Binding-site contacts:
Ligand atom C7 contacts residue ASN23 of chain 1.C at 3.8 Å.
Ligand atom C6 contacts residue THR43 of chain 1.C at 4.4 Å.
Ligand atom N2 contacts residue ASN44 of chain 1.C at 2.9 Å (h-bond).
Ligand atom C5 contacts residue HIS68 of chain 1.C at 3.8 Å.
Ligand atom O7 contacts residue ASN23 of chain 1.C at 3.1 Å (h-bond).
Ligand atom O5 contacts residue HIS68 of chain 1.C at 3.2 Å (h-bond).
Ligand atom O6 contacts residue THR43 of chain 1.C at 4.4 Å.
Ligand atom C1 contacts residue ASN44 of chain 1.C at 1.4 Å.
Ligand atom O6 contacts residue HIS68 of chain 1.C at 3.0 Å (h-bond).
Ligand atom C2 contacts residue HIS68 of chain 1.C at 4.2 Å.
Ligand atom C1 contacts residue HIS68 of chain 1.C at 4.1 Å.
Ligand atom O6 contacts residue VAL67 of chain 1.C at 4.2 Å.
Ligand atom C4 contacts residue ASN44 of chain 1.C at 4.2 Å.
Ligand atom C5 contacts residue ASN44 of chain 1.C at 3.6 Å.
Ligand atom O5 contacts residue ASN44 of chain 1.C at 2.3 Å (h-bond).
Ligand atom C8 contacts residue ASN23 of chain 1.C at 3.6 Å.
Ligand atom C6 contacts residue HIS68 of chain 1.C at 3.9 Å.
Ligand atom C3 contacts residue ASN44 of chain 1.C at 3.8 Å.
Ligand atom C7 contacts residue ASN44 of chain 1.C at 3.7 Å.
Ligand atom O7 contacts residue ASN44 of chain 1.C at 3.9 Å.
Ligand atom C2 contacts residue ASN44 of chain 1.C at 2.4 Å.
Ligand atom C4 contacts residue HIS68 of chain 1.C at 3.8 Å.

Sequence of chain 1.C:
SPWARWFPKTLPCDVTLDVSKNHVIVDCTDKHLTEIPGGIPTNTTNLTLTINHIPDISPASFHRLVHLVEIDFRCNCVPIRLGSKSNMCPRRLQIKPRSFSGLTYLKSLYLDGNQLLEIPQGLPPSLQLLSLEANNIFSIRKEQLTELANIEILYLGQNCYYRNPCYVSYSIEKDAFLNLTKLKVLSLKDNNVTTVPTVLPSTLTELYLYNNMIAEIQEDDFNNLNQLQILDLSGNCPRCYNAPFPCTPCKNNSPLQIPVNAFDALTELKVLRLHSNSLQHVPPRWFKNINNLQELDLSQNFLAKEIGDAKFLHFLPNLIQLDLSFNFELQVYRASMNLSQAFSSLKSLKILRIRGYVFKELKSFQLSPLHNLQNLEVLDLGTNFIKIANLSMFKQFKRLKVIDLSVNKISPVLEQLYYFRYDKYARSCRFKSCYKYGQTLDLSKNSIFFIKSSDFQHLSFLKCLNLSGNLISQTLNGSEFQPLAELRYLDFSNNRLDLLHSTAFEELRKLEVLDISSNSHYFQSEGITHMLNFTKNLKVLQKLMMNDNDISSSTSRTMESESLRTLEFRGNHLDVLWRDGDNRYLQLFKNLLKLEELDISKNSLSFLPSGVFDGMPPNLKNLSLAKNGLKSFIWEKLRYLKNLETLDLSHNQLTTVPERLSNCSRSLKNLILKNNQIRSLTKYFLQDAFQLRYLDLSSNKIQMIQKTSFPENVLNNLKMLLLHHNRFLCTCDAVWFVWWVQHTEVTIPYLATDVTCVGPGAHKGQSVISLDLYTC

The protein below binds the small molecule below.
Small molecule (SMILES): CC(=O)N[C@@H]1[C@@H](O)[C@H](O)[C@@H](CO)O[C@H]1O